Binding-site contacts:
Ligand atom C8 contacts residue TRP393 of chain 1.A at 3.5 Å (hydrophobic).
Ligand atom O1 contacts residue GLU345 of chain 1.A at 2.7 Å (salt-bridge).
Ligand atom O6 contacts residue MET421 of chain 1.A at 3.5 Å.
Ligand atom C4 contacts residue ARG193 of chain 1.A at 3.8 Å.
Ligand atom O4 contacts residue VAL307 of chain 1.A at 3.8 Å.
Ligand atom C7 contacts residue TRP393 of chain 1.A at 3.8 Å (hydrophobic).
Ligand atom C1 contacts residue GLU345 of chain 1.A at 3.3 Å.
Ligand atom C6 contacts residue TRP464 of chain 1.A at 3.8 Å (hydrophobic).
Ligand atom O7 contacts residue TYR418 of chain 1.A at 2.6 Å (h-bond).
Ligand atom O3 contacts residue ARG193 of chain 1.A at 2.9 Å (salt-bridge).
Ligand atom C6 contacts residue ASP420 of chain 1.A at 3.4 Å.
Ligand atom C4 contacts residue GLU466 of chain 1.A at 3.3 Å.
Ligand atom C5 contacts residue TRP464 of chain 1.A at 3.5 Å (hydrophobic).
Ligand atom C6 contacts residue GLU466 of chain 1.A at 3.9 Å.
Ligand atom C8 contacts residue ASP344 of chain 1.A at 3.5 Å.
Ligand atom O7 contacts residue TRP464 of chain 1.A at 3.2 Å.
Ligand atom C7 contacts residue ASP344 of chain 1.A at 3.7 Å.
Ligand atom O4 contacts residue ARG193 of chain 1.A at 3.8 Å.
Ligand atom C8 contacts residue TYR418 of chain 1.A at 3.5 Å (hydrophobic).
Ligand atom C4 contacts residue TRP464 of chain 1.A at 3.6 Å (hydrophobic).
Ligand atom O6 contacts residue ASP420 of chain 1.A at 2.7 Å (salt-bridge).
Ligand atom O5 contacts residue TRP433 of chain 1.A at 3.4 Å.
Ligand atom C3 contacts residue TRP464 of chain 1.A at 3.6 Å (hydrophobic).
Ligand atom C2 contacts residue ASP344 of chain 1.A at 3.8 Å.
Ligand atom C7 contacts residue TRP464 of chain 1.A at 3.4 Å (hydrophobic).
Ligand atom O6 contacts residue TRP433 of chain 1.A at 2.7 Å (h-bond).
Ligand atom C8 contacts residue TRP464 of chain 1.A at 3.8 Å (hydrophobic).
Ligand atom O6 contacts residue TYR418 of chain 1.A at 3.7 Å.
Ligand atom C7 contacts residue TYR418 of chain 1.A at 3.4 Å (hydrophobic).
Ligand atom O3 contacts residue TRP464 of chain 1.A at 3.4 Å.
Ligand atom O7 contacts residue TRP393 of chain 1.A at 3.7 Å.
Ligand atom C8 contacts residue TRP375 of chain 1.A at 3.6 Å (hydrophobic).
Ligand atom N2 contacts residue ASP344 of chain 1.A at 2.9 Å (salt-bridge).
Ligand atom O4 contacts residue GLU466 of chain 1.A at 2.6 Å (salt-bridge).
Ligand atom O3 contacts residue HIS281 of chain 1.A at 3.5 Å.
Ligand atom N2 contacts residue GLU345 of chain 1.A at 3.6 Å.
Ligand atom C6 contacts residue LEU431 of chain 1.A at 3.7 Å (hydrophobic).
Ligand atom C6 contacts residue TRP433 of chain 1.A at 3.4 Å (hydrophobic).
Ligand atom O6 contacts residue TRP464 of chain 1.A at 3.6 Å.
Ligand atom C2 contacts residue GLU345 of chain 1.A at 3.2 Å.

Sequence of chain 1.A:
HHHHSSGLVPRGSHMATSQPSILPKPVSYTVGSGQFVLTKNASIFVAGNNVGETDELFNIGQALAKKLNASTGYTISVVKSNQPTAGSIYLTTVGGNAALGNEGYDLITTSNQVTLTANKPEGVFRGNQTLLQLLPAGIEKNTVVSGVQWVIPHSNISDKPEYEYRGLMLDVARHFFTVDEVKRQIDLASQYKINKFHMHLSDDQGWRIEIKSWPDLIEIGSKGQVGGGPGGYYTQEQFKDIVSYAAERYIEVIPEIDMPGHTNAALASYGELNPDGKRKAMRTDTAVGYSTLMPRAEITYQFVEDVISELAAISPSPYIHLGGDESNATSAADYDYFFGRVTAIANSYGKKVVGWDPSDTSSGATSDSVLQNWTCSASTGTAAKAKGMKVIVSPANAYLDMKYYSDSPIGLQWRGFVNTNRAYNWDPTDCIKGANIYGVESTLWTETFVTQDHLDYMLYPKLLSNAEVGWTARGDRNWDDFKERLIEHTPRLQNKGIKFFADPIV

This small molecule binds to this protein.
Small molecule (SMILES): CC(=O)N[C@@H]1[C@@H](O)[C@@H](O)[C@@H](CO)O[C@H]1O